This small molecule binds to this protein.
Small molecule (SMILES): CC(=O)N[C@@H]1[C@@H](O)[C@H](O)[C@@H](CO)O[C@H]1O

Sequence of chain 1.A:
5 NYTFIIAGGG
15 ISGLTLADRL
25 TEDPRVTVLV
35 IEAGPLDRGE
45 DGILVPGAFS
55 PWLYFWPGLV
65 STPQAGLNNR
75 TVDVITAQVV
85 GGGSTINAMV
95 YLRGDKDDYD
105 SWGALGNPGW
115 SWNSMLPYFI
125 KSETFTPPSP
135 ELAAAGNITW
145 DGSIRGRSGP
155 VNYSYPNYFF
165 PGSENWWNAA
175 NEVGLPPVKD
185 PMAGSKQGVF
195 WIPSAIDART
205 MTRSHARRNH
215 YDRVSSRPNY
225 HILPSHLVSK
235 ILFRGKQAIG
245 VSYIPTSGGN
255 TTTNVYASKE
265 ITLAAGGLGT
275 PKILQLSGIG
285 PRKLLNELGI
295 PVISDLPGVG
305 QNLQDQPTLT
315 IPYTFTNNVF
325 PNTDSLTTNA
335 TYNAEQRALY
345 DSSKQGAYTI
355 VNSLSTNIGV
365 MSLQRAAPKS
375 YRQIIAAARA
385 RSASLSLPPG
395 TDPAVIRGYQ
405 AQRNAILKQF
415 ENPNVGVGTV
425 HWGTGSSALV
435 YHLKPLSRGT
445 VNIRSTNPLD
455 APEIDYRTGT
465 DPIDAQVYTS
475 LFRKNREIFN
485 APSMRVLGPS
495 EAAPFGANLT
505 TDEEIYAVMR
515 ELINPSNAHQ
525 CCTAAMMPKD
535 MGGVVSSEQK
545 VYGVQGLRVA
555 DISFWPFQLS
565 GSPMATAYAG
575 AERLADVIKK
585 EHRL

Binding-site contacts:
Ligand atom C3 contacts residue ASN254 of chain 1.A at 3.7 Å.
Ligand atom C8 contacts residue ASN254 of chain 1.A at 4.3 Å.
Ligand atom C1 contacts residue ASN254 of chain 1.A at 1.4 Å.
Ligand atom N2 contacts residue ASN254 of chain 1.A at 2.8 Å (h-bond).
Ligand atom O7 contacts residue ASN254 of chain 1.A at 3.3 Å (h-bond).
Ligand atom C7 contacts residue ASN254 of chain 1.A at 3.2 Å.
Ligand atom C4 contacts residue ASN254 of chain 1.A at 4.2 Å.
Ligand atom C2 contacts residue ASN254 of chain 1.A at 2.4 Å.
Ligand atom O5 contacts residue ASN254 of chain 1.A at 2.4 Å (h-bond).
Ligand atom C5 contacts residue ASN254 of chain 1.A at 3.6 Å.